Sequence of chain 2.A:
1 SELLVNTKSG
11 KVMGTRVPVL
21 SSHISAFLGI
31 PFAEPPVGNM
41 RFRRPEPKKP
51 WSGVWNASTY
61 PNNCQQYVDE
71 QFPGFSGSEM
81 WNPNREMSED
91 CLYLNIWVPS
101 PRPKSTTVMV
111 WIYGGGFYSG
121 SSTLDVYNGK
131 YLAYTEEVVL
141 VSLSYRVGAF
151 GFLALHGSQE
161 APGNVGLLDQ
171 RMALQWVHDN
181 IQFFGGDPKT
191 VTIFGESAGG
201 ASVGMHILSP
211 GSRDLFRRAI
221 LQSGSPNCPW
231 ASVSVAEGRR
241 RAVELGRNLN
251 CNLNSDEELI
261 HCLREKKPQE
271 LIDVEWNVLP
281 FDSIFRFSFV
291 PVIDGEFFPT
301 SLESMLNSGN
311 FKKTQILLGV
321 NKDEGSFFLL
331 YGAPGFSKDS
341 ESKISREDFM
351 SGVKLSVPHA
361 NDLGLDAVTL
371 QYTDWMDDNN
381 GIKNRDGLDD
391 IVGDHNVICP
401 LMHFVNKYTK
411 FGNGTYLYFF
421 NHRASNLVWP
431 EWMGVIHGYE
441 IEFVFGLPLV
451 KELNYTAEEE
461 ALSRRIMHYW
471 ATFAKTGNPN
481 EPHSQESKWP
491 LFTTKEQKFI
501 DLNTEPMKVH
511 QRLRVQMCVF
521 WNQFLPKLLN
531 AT

The protein below binds the small molecule below.
Small molecule (SMILES): CC(=O)N[C@@H]1[C@@H](O)[C@H](O)[C@@H](CO)O[C@H]1O

Binding-site contacts:
Ligand atom O5 contacts residue SER58 of chain 2.A at 3.6 Å (h-bond).
Ligand atom C3 contacts residue ASN56 of chain 2.A at 3.8 Å.
Ligand atom C1 contacts residue SER58 of chain 2.A at 3.4 Å.
Ligand atom C1 contacts residue ASN56 of chain 2.A at 1.4 Å.
Ligand atom C8 contacts residue ASN56 of chain 2.A at 3.5 Å.
Ligand atom O5 contacts residue ASN56 of chain 2.A at 2.5 Å (h-bond).
Ligand atom N2 contacts residue ASN56 of chain 2.A at 2.8 Å (h-bond).
Ligand atom C4 contacts residue ASN56 of chain 2.A at 4.3 Å.
Ligand atom O7 contacts residue ASN56 of chain 2.A at 4.2 Å.
Ligand atom C5 contacts residue ASN56 of chain 2.A at 3.8 Å.
Ligand atom C2 contacts residue ASN56 of chain 2.A at 2.4 Å.
Ligand atom C7 contacts residue ASN56 of chain 2.A at 3.3 Å.
Ligand atom C5 contacts residue SER58 of chain 2.A at 3.7 Å.